Binding-site contacts:
Ligand atom OP2 contacts residue DA4 of chain 42.D at 3.6 Å.
Ligand atom O5' contacts residue DA4 of chain 42.D at 4.0 Å.
Ligand atom OP1 contacts residue DA4 of chain 42.D at 2.2 Å.
Ligand atom C2' contacts residue DA4 of chain 42.D at 3.5 Å.
Ligand atom C4' contacts residue DA4 of chain 42.D at 4.3 Å.
Ligand atom P contacts residue DA4 of chain 42.D at 3.2 Å.
Ligand atom O3' contacts residue DA4 of chain 42.D at 4.2 Å.
Ligand atom C3' contacts residue DA4 of chain 42.D at 3.3 Å.
Ligand atom C5' contacts residue DA4 of chain 42.D at 4.0 Å.

This protein binds this small molecule.
Small molecule (SMILES): Nc1ccn([C@H]2C[C@H](O)[C@@H](COP(=O)(O)O)O2)c(=O)n1